Binding-site contacts:
Ligand atom O01 contacts residue ILE91 of chain 1.B at 3.9 Å.
Ligand atom N09 contacts residue VAL38 of chain 1.B at 4.0 Å.
Ligand atom C0N contacts residue PHE188 of chain 1.B at 3.7 Å (hydrophobic).
Ligand atom O02 contacts residue VAL107 of chain 1.B at 4.0 Å.
Ligand atom C0U contacts residue MET81 of chain 1.B at 3.1 Å (hydrophobic).
Ligand atom O02 contacts residue LYS60 of chain 1.B at 3.4 Å.
Ligand atom C0O contacts residue ALA186 of chain 1.B at 4.0 Å (hydrophobic).
Ligand atom C0F contacts residue GLU108 of chain 1.B at 4.0 Å.
Ligand atom C0C contacts residue GLU77 of chain 1.B at 3.9 Å.
Ligand atom C0D contacts residue LYS60 of chain 1.B at 4.0 Å.
Ligand atom C0F contacts residue LEU176 of chain 1.B at 3.7 Å (hydrophobic).
Ligand atom N06 contacts residue ALA110 of chain 1.B at 3.0 Å (h-bond).
Ligand atom C0C contacts residue MET81 of chain 1.B at 4.0 Å (hydrophobic).
Ligand atom C0Q contacts residue LEU30 of chain 1.B at 4.0 Å (hydrophobic).
Ligand atom C0U contacts residue GLU77 of chain 1.B at 3.5 Å.
Ligand atom N05 contacts residue ALA58 of chain 1.B at 3.5 Å.
Ligand atom C0G contacts residue LEU176 of chain 1.B at 3.9 Å (hydrophobic).
Ligand atom C0G contacts residue VAL38 of chain 1.B at 3.9 Å (hydrophobic).
Ligand atom C0D contacts residue VAL107 of chain 1.B at 4.0 Å (hydrophobic).
Ligand atom O01 contacts residue ALA186 of chain 1.B at 3.8 Å.
Ligand atom N05 contacts residue GLU108 of chain 1.B at 3.0 Å (salt-bridge).
Ligand atom C0F contacts residue ALA58 of chain 1.B at 3.8 Å (hydrophobic).
Ligand atom C0N contacts residue ASP187 of chain 1.B at 3.2 Å.
Ligand atom C0I contacts residue GLY31 of chain 1.B at 3.7 Å.
Ligand atom N05 contacts residue VAL107 of chain 1.B at 4.0 Å.
Ligand atom C0L contacts residue TYR109 of chain 1.B at 3.8 Å (hydrophobic).
Ligand atom C0U contacts residue VAL105 of chain 1.B at 3.7 Å (hydrophobic).
Ligand atom C0N contacts residue MET81 of chain 1.B at 4.0 Å (hydrophobic).
Ligand atom C0E contacts residue ASP187 of chain 1.B at 4.0 Å.
Ligand atom C0K contacts residue LEU30 of chain 1.B at 3.5 Å (hydrophobic).
Ligand atom C0L contacts residue ALA110 of chain 1.B at 3.3 Å (hydrophobic).
Ligand atom C0R contacts residue VAL107 of chain 1.B at 3.9 Å (hydrophobic).
Ligand atom O02 contacts residue GLU77 of chain 1.B at 3.9 Å.
Ligand atom C0A contacts residue LEU176 of chain 1.B at 3.6 Å (hydrophobic).
Ligand atom C0F contacts residue ALA110 of chain 1.B at 4.0 Å (hydrophobic).
Ligand atom C0I contacts residue LEU30 of chain 1.B at 3.2 Å (hydrophobic).
Ligand atom O01 contacts residue ASP187 of chain 1.B at 3.2 Å (salt-bridge).
Ligand atom N06 contacts residue TYR109 of chain 1.B at 3.8 Å.
Ligand atom N05 contacts residue LEU176 of chain 1.B at 3.9 Å.
Ligand atom C0O contacts residue ILE91 of chain 1.B at 4.0 Å (hydrophobic).

This protein binds this small molecule.
Small molecule (SMILES): C=CC(=O)N1CC[C@H](n2nc(C#Cc3cc(OC)cc(OC)c3)c3c(N)ncnc32)C1

Sequence of chain 1.B:
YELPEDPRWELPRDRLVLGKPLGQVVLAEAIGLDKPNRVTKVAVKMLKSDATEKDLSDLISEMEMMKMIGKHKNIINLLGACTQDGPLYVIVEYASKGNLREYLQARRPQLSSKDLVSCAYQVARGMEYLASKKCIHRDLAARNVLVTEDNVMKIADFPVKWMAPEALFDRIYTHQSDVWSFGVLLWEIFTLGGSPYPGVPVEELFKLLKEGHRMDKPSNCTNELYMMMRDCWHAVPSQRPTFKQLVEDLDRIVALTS